Binding-site contacts:
Ligand atom O4 contacts residue MET151 of chain 58.B at 4.4 Å.
Ligand atom C1 contacts residue MET151 of chain 58.B at 4.2 Å (hydrophobic).
Ligand atom C2 contacts residue MET151 of chain 58.B at 4.0 Å (hydrophobic).
Ligand atom C1 contacts residue ASN154 of chain 58.B at 1.4 Å.
Ligand atom C5 contacts residue ASN154 of chain 58.B at 3.7 Å.
Ligand atom O3 contacts residue MET151 of chain 58.B at 4.2 Å.
Ligand atom O7 contacts residue ASN154 of chain 58.B at 4.3 Å.
Ligand atom C7 contacts residue ASN154 of chain 58.B at 3.4 Å.
Ligand atom C4 contacts residue ASN154 of chain 58.B at 4.2 Å.
Ligand atom O5 contacts residue MET151 of chain 58.B at 3.7 Å.
Ligand atom C5 contacts residue MET151 of chain 58.B at 4.1 Å (hydrophobic).
Ligand atom N2 contacts residue ASN154 of chain 58.B at 2.9 Å.
Ligand atom C3 contacts residue MET151 of chain 58.B at 4.1 Å (hydrophobic).
Ligand atom C4 contacts residue MET151 of chain 58.B at 3.5 Å (hydrophobic).
Ligand atom C8 contacts residue ASN154 of chain 58.B at 3.0 Å.
Ligand atom C3 contacts residue ASN154 of chain 58.B at 3.9 Å.
Ligand atom C2 contacts residue ASN154 of chain 58.B at 2.5 Å.
Ligand atom O5 contacts residue ASN154 of chain 58.B at 2.4 Å (h-bond).

The small molecule below binds the protein below.
Small molecule (SMILES): CC(=O)N[C@@H]1[C@@H](O)[C@H](O)[C@@H](CO)O[C@H]1O

Sequence of chain 58.B:
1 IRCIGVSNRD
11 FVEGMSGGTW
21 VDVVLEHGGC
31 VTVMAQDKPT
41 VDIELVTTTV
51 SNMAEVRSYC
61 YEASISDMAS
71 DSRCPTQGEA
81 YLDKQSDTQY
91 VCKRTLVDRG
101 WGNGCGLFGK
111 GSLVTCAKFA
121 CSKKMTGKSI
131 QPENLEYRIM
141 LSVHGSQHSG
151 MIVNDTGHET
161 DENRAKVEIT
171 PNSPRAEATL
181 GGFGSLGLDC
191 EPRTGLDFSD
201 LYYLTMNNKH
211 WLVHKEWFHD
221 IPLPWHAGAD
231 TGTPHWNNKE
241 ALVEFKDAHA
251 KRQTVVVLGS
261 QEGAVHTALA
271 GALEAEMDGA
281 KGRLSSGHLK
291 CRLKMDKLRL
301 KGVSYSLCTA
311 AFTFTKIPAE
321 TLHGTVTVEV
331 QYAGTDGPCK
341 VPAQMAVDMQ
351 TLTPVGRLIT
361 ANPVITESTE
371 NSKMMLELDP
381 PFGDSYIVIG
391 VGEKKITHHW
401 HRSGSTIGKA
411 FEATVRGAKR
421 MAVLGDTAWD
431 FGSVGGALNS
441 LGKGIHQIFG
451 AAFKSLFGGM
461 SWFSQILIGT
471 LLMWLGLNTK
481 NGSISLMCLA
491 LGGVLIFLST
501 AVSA